Sequence of chain 9.F:
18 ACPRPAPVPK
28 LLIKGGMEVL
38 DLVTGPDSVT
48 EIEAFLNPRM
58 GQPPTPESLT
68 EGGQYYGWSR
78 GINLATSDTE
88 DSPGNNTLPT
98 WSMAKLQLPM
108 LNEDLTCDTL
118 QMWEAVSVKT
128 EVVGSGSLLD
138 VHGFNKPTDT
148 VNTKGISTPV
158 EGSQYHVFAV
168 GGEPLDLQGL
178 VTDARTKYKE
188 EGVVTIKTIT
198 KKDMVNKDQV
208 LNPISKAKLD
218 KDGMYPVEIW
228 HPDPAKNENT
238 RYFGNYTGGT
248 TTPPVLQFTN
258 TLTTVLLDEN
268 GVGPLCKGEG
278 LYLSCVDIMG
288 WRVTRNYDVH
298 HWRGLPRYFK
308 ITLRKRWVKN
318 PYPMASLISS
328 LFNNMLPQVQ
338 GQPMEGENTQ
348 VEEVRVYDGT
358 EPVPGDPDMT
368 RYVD

A small-molecule ligand and the protein it binds are described below.
Small molecule (SMILES): CC(=O)N[C@@H]1[C@@H](O[C@@H]2O[C@H](CO)[C@H](O)[C@H](O[C@]3(C(=O)O)C[C@H](O)[C@@H](NC(C)=O)[C@H]([C@H](O)[C@H](O)CO)O3)[C@H]2O)[C@H](O)[C@@H](CO[C@]2(C(=O)O)C[C@H](O)[C@@H](NC(C)=O)[C@H]([C@H](O)[C@H](O)CO)O2)O[C@H]1O

Sequence of chain 10.F:
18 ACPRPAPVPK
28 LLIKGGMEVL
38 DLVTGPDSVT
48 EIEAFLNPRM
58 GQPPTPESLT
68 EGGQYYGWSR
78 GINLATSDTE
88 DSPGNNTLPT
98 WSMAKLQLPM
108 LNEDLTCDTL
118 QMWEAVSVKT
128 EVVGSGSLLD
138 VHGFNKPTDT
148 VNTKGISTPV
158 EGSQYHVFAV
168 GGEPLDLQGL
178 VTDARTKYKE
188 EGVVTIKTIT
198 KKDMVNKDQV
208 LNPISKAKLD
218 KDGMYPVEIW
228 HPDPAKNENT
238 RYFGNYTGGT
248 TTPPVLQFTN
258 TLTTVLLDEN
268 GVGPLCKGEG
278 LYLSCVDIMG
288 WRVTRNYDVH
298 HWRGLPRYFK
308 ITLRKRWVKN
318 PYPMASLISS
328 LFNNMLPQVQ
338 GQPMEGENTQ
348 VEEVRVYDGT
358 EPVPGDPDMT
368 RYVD

Binding-site contacts:
Ligand atom O4 contacts residue GLY78 of chain 10.F at 3.2 Å.
Ligand atom O6 contacts residue ASN93 of chain 10.F at 3.0 Å (h-bond).
Ligand atom C4 contacts residue TYR72 of chain 10.F at 3.4 Å (hydrophobic).
Ligand atom C6 contacts residue ARG77 of chain 10.F at 4.3 Å.
Ligand atom O1B contacts residue SER89 of chain 10.F at 3.5 Å (h-bond).
Ligand atom O4 contacts residue ILE79 of chain 10.F at 3.6 Å (h-bond).
Ligand atom N5 contacts residue TYR72 of chain 10.F at 3.0 Å (h-bond).
Ligand atom C1 contacts residue ARG77 of chain 10.F at 3.1 Å.
Ligand atom O3 contacts residue VAL296 of chain 10.F at 4.3 Å.
Ligand atom C3 contacts residue GLY78 of chain 10.F at 4.1 Å.
Ligand atom O1A contacts residue TYR72 of chain 10.F at 3.1 Å.
Ligand atom O1A contacts residue GLY78 of chain 10.F at 3.7 Å.
Ligand atom C3 contacts residue ARG77 of chain 10.F at 4.1 Å.
Ligand atom O4 contacts residue TYR72 of chain 10.F at 3.8 Å.
Ligand atom O4 contacts residue HIS298 of chain 10.F at 3.0 Å (h-bond).
Ligand atom O4 contacts residue ASN80 of chain 10.F at 4.0 Å.
Ligand atom C10 contacts residue TYR72 of chain 10.F at 4.1 Å (hydrophobic).
Ligand atom C6 contacts residue ASN93 of chain 10.F at 3.1 Å.
Ligand atom C5 contacts residue TYR72 of chain 10.F at 3.5 Å (hydrophobic).
Ligand atom C3 contacts residue HIS298 of chain 10.F at 4.1 Å.
Ligand atom O1A contacts residue ARG77 of chain 10.F at 3.0 Å (salt-bridge).
Ligand atom C6 contacts residue TYR72 of chain 10.F at 3.8 Å (hydrophobic).
Ligand atom C1 contacts residue TYR72 of chain 10.F at 4.0 Å (hydrophobic).
Ligand atom O3 contacts residue GLY78 of chain 10.F at 3.6 Å.
Ligand atom O8 contacts residue TYR72 of chain 10.F at 3.9 Å.
Ligand atom C2 contacts residue GLY78 of chain 10.F at 4.1 Å.
Ligand atom C11 contacts residue ASP85 of chain 9.F at 4.2 Å.
Ligand atom C4 contacts residue GLY78 of chain 10.F at 3.4 Å.
Ligand atom C3 contacts residue GLY78 of chain 10.F at 3.9 Å.
Ligand atom C3 contacts residue VAL296 of chain 10.F at 3.7 Å (hydrophobic).
Ligand atom O8 contacts residue GLU87 of chain 10.F at 3.9 Å.
Ligand atom O1A contacts residue SER89 of chain 10.F at 4.1 Å.
Ligand atom C1 contacts residue SER89 of chain 10.F at 4.2 Å.
Ligand atom O4 contacts residue THR291 of chain 10.F at 3.4 Å.
Ligand atom O1B contacts residue ARG77 of chain 10.F at 2.5 Å (salt-bridge).
Ligand atom C4 contacts residue HIS298 of chain 10.F at 4.0 Å.
Ligand atom O8 contacts residue ARG77 of chain 10.F at 3.1 Å (salt-bridge).
Ligand atom C1 contacts residue GLY78 of chain 10.F at 4.1 Å.
Ligand atom C5 contacts residue ASN93 of chain 10.F at 4.1 Å.
Ligand atom C8 contacts residue ARG77 of chain 10.F at 4.1 Å.